Sequence of chain 1.A:
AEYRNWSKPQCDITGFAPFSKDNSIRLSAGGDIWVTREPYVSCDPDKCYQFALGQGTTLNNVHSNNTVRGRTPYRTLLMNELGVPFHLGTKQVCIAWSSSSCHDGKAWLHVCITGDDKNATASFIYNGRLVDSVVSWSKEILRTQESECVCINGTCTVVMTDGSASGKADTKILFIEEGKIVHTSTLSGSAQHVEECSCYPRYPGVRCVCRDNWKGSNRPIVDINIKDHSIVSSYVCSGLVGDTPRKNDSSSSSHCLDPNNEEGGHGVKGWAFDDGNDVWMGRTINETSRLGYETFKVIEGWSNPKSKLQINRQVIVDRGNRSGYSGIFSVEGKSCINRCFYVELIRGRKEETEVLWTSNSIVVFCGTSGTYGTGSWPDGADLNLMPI

Sequence of chain 1.B:
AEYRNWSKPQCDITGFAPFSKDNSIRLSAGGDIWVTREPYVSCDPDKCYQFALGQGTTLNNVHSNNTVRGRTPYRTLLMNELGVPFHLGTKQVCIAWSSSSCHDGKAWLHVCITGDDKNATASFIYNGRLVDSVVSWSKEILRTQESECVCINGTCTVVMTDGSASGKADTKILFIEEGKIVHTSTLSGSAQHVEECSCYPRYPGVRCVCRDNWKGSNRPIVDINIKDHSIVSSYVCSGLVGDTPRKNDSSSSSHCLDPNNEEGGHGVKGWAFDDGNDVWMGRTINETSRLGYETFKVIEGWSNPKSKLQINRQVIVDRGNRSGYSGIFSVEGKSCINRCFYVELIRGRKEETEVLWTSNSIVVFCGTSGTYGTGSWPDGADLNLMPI

Binding-site contacts:
Ligand atom O4 contacts residue ASN317 of chain 1.A at 3.7 Å.
Ligand atom O4 contacts residue GLN315 of chain 1.A at 3.4 Å (h-bond).
Ligand atom O3 contacts residue ASN317 of chain 1.A at 3.1 Å (h-bond).
Ligand atom C3 contacts residue GLN315 of chain 1.A at 3.9 Å.
Ligand atom C6 contacts residue GLY378 of chain 1.A at 3.6 Å.
Ligand atom C4 contacts residue GLN315 of chain 1.A at 3.2 Å.
Ligand atom O2 contacts residue GLN315 of chain 1.A at 2.6 Å (h-bond).
Ligand atom C1 contacts residue ASN124 of chain 1.B at 1.4 Å.
Ligand atom O5 contacts residue THR379 of chain 1.A at 3.8 Å.
Ligand atom C5 contacts residue TYR377 of chain 1.A at 3.7 Å (hydrophobic).
Ligand atom O3 contacts residue GLN315 of chain 1.A at 3.7 Å.
Ligand atom C7 contacts residue ASN124 of chain 1.B at 3.2 Å.
Ligand atom C7 contacts residue ASN317 of chain 1.A at 3.9 Å.
Ligand atom O4 contacts residue ARG318 of chain 1.A at 3.7 Å.
Ligand atom C3 contacts residue GLN315 of chain 1.A at 3.6 Å.
Ligand atom C5 contacts residue GLY378 of chain 1.A at 4.0 Å.
Ligand atom C3 contacts residue ASN124 of chain 1.B at 3.6 Å.
Ligand atom O3 contacts residue GLN315 of chain 1.A at 3.1 Å (h-bond).
Ligand atom O3 contacts residue ASP254 of chain 1.A at 3.5 Å (salt-bridge).
Ligand atom C3 contacts residue ARG318 of chain 1.A at 4.0 Å.
Ligand atom C2 contacts residue GLN315 of chain 1.A at 3.7 Å.
Ligand atom C5 contacts residue ASN124 of chain 1.B at 3.7 Å.
Ligand atom O7 contacts residue ASN124 of chain 1.B at 3.3 Å (h-bond).
Ligand atom C8 contacts residue ASN317 of chain 1.A at 3.5 Å.
Ligand atom O4 contacts residue ARG318 of chain 1.A at 3.3 Å (salt-bridge).
Ligand atom O5 contacts residue GLY378 of chain 1.A at 3.0 Å.
Ligand atom O2 contacts residue ARG318 of chain 1.A at 3.2 Å.
Ligand atom C3 contacts residue ASN317 of chain 1.A at 3.5 Å.
Ligand atom C6 contacts residue TYR377 of chain 1.A at 3.5 Å (hydrophobic).
Ligand atom N2 contacts residue ASN317 of chain 1.A at 3.5 Å (h-bond).
Ligand atom O5 contacts residue TYR377 of chain 1.A at 3.5 Å (h-bond).
Ligand atom O5 contacts residue ASN124 of chain 1.B at 2.4 Å (h-bond).
Ligand atom N2 contacts residue ASN124 of chain 1.B at 2.7 Å (h-bond).
Ligand atom O3 contacts residue ILE316 of chain 1.A at 3.8 Å.
Ligand atom O6 contacts residue GLY378 of chain 1.A at 3.2 Å (h-bond).
Ligand atom O6 contacts residue TYR377 of chain 1.A at 3.7 Å.
Ligand atom C2 contacts residue ASN124 of chain 1.B at 2.2 Å.
Ligand atom C1 contacts residue GLY378 of chain 1.A at 3.8 Å.
Ligand atom C5 contacts residue ARG318 of chain 1.A at 4.0 Å.
Ligand atom C6 contacts residue ILE316 of chain 1.A at 4.0 Å (hydrophobic).

The protein below binds the small molecule below.
Small molecule (SMILES): CC(=O)N[C@H]1[C@H](O[C@H]2[C@H](O)[C@@H](NC(C)=O)CO[C@@H]2CO)O[C@H](CO)[C@@H](O[C@@H]2O[C@H](CO[C@H]3O[C@H](CO)[C@@H](O)[C@H](O)[C@@H]3O)[C@@H](O)[C@H](O[C@H]3O[C@H](CO)[C@@H](O)[C@H](O)[C@@H]3O)[C@@H]2O)[C@@H]1O